Sequence of chain 1.B:
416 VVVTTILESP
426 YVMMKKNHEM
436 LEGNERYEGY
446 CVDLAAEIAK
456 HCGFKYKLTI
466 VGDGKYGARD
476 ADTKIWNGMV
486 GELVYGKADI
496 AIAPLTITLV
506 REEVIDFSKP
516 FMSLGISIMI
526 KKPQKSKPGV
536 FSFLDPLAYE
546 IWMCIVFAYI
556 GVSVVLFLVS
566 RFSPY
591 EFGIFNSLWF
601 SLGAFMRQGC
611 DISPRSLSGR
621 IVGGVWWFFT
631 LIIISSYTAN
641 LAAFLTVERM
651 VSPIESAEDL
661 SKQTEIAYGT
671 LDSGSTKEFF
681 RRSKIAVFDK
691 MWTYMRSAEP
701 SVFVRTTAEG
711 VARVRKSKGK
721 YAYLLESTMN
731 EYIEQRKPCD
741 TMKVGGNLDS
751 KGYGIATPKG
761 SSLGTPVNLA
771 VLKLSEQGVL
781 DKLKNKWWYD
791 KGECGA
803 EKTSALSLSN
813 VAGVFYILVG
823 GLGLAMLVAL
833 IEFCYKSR

Binding-site contacts:
Ligand atom CB contacts residue SER675 of chain 1.B at 3.7 Å.
Ligand atom CA contacts residue THR501 of chain 1.B at 3.3 Å.
Ligand atom OE2 contacts residue GLU726 of chain 1.B at 3.2 Å (salt-bridge).
Ligand atom O contacts residue TYR471 of chain 1.B at 4.0 Å.
Ligand atom CA contacts residue TYR471 of chain 1.B at 3.8 Å (hydrophobic).
Ligand atom O contacts residue ARG506 of chain 1.B at 3.4 Å (salt-bridge).
Ligand atom OE2 contacts residue LEU671 of chain 1.B at 3.8 Å.
Ligand atom C contacts residue GLY674 of chain 1.B at 4.2 Å.
Ligand atom CG contacts residue THR676 of chain 1.B at 4.2 Å.
Ligand atom O contacts residue SER675 of chain 1.B at 2.1 Å (h-bond).
Ligand atom CB contacts residue THR501 of chain 1.B at 4.2 Å.
Ligand atom CA contacts residue PRO499 of chain 1.B at 4.4 Å (hydrophobic).
Ligand atom C contacts residue TYR471 of chain 1.B at 3.4 Å (hydrophobic).
Ligand atom C contacts residue THR501 of chain 1.B at 4.3 Å.
Ligand atom CD contacts residue GLU726 of chain 1.B at 3.2 Å.
Ligand atom C contacts residue ARG506 of chain 1.B at 3.7 Å.
Ligand atom N contacts residue SER675 of chain 1.B at 4.5 Å.
Ligand atom CD contacts residue THR676 of chain 1.B at 3.9 Å.
Ligand atom CB contacts residue TYR471 of chain 1.B at 3.6 Å (hydrophobic).
Ligand atom CG contacts residue GLY674 of chain 1.B at 4.2 Å.
Ligand atom N contacts residue LEU500 of chain 1.B at 3.7 Å.
Ligand atom CD contacts residue SER675 of chain 1.B at 4.4 Å.
Ligand atom CG contacts residue GLU726 of chain 1.B at 3.2 Å.
Ligand atom CG contacts residue TYR471 of chain 1.B at 4.5 Å (hydrophobic).
Ligand atom C contacts residue SER675 of chain 1.B at 3.3 Å.
Ligand atom N contacts residue TYR471 of chain 1.B at 3.9 Å.
Ligand atom CD contacts residue LEU671 of chain 1.B at 4.1 Å (hydrophobic).
Ligand atom CA contacts residue SER675 of chain 1.B at 3.2 Å.
Ligand atom N contacts residue THR501 of chain 1.B at 3.1 Å (h-bond).
Ligand atom OE1 contacts residue THR676 of chain 1.B at 3.1 Å.
Ligand atom OE1 contacts residue GLU726 of chain 1.B at 3.8 Å.
Ligand atom OE1 contacts residue LEU671 of chain 1.B at 3.5 Å.
Ligand atom N contacts residue PRO499 of chain 1.B at 3.0 Å (h-bond).
Ligand atom CA contacts residue GLU726 of chain 1.B at 4.0 Å.
Ligand atom N contacts residue TYR753 of chain 1.B at 4.4 Å.
Ligand atom CG contacts residue SER675 of chain 1.B at 3.2 Å.
Ligand atom O contacts residue GLY674 of chain 1.B at 3.0 Å.
Ligand atom CB contacts residue GLU726 of chain 1.B at 3.2 Å.

The small molecule below binds the protein below.
Small molecule (SMILES): N[C@@H](CCC(=O)O)C(=O)O